A protein and the small-molecule ligand that binds it are described below.
Small molecule (SMILES): O=C(O)c1cccc(O)c1O

Sequence of chain 1.A:
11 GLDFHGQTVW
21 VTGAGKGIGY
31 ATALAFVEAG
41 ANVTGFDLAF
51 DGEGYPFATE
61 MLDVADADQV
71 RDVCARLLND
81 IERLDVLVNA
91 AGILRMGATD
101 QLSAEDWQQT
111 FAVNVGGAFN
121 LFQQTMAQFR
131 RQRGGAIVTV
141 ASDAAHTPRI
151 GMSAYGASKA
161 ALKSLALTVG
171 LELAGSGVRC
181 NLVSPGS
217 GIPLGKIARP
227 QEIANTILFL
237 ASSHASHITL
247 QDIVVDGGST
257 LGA

Binding-site contacts:
Ligand atom C21 contacts residue ASP252 of chain 1.A at 3.8 Å.
Ligand atom O3 contacts residue VAL251 of chain 1.A at 3.9 Å.
Ligand atom C18 contacts residue ASP252 of chain 1.A at 3.6 Å.
Ligand atom O17 contacts residue ASP252 of chain 1.A at 3.7 Å.
Ligand atom C21 contacts residue ALA224 of chain 1.A at 3.9 Å (hydrophobic).
Ligand atom C12 contacts residue ILE223 of chain 1.A at 3.7 Å (hydrophobic).
Ligand atom C6 contacts residue ASP252 of chain 1.A at 3.8 Å.
Ligand atom C6 contacts residue LYS222 of chain 1.A at 3.1 Å.
Ligand atom O6 contacts residue GLY253 of chain 1.A at 3.3 Å.
Ligand atom O3 contacts residue LYS222 of chain 1.A at 3.9 Å.
Ligand atom O17 contacts residue ALA224 of chain 1.A at 3.4 Å (h-bond).
Ligand atom O3 contacts residue ASP252 of chain 1.A at 3.4 Å.
Ligand atom O9 contacts residue ILE223 of chain 1.A at 3.8 Å.
Ligand atom C9 contacts residue GLY221 of chain 1.A at 2.9 Å.
Ligand atom C18 contacts residue ILE223 of chain 1.A at 3.6 Å (hydrophobic).
Ligand atom O17 contacts residue GLY186 of chain 1.A at 3.7 Å.
Ligand atom C21 contacts residue ILE223 of chain 1.A at 3.7 Å (hydrophobic).
Ligand atom O9 contacts residue GLY186 of chain 1.A at 3.5 Å.
Ligand atom C6 contacts residue GLY253 of chain 1.A at 3.5 Å.
Ligand atom C3 contacts residue ILE223 of chain 1.A at 3.8 Å (hydrophobic).
Ligand atom C15 contacts residue ILE223 of chain 1.A at 3.1 Å (hydrophobic).
Ligand atom O6 contacts residue LEU220 of chain 1.A at 2.7 Å (h-bond).
Ligand atom C6 contacts residue GLY221 of chain 1.A at 3.8 Å.
Ligand atom C9 contacts residue LEU220 of chain 1.A at 3.4 Å (hydrophobic).
Ligand atom C3 contacts residue ASP252 of chain 1.A at 3.4 Å.
Ligand atom C3 contacts residue GLY253 of chain 1.A at 3.6 Å.
Ligand atom C12 contacts residue GLY221 of chain 1.A at 3.5 Å.
Ligand atom C9 contacts residue LYS222 of chain 1.A at 3.5 Å.
Ligand atom C21 contacts residue GLY186 of chain 1.A at 3.9 Å.
Ligand atom C9 contacts residue PRO219 of chain 1.A at 3.6 Å (hydrophobic).
Ligand atom C12 contacts residue PRO219 of chain 1.A at 3.2 Å (hydrophobic).
Ligand atom C3 contacts residue LYS222 of chain 1.A at 3.5 Å.
Ligand atom O17 contacts residue ILE223 of chain 1.A at 3.9 Å.
Ligand atom O17 contacts residue VAL251 of chain 1.A at 3.6 Å (h-bond).
Ligand atom O6 contacts residue LYS222 of chain 1.A at 3.1 Å (salt-bridge).
Ligand atom C3 contacts residue ALA224 of chain 1.A at 3.6 Å (hydrophobic).
Ligand atom C6 contacts residue LEU220 of chain 1.A at 3.4 Å (hydrophobic).
Ligand atom O3 contacts residue ALA224 of chain 1.A at 3.3 Å (h-bond).
Ligand atom C15 contacts residue ASP252 of chain 1.A at 3.9 Å.
Ligand atom O3 contacts residue GLY253 of chain 1.A at 3.5 Å (h-bond).